Sequence of chain 1.E:
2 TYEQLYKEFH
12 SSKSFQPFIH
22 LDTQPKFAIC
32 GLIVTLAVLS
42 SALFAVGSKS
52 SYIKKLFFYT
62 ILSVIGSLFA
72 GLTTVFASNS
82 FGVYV

Binding-site contacts:
Ligand atom C14 contacts residue PEE1 of chain 1.Q at 4.4 Å.
Ligand atom C03 contacts residue LEU33 of chain 1.E at 4.0 Å (hydrophobic).
Ligand atom C23 contacts residue GLN6 of chain 1.D at 4.5 Å.
Ligand atom C13 contacts residue LEU10 of chain 1.D at 4.2 Å (hydrophobic).
Ligand atom C04 contacts residue PEE1 of chain 1.Q at 3.8 Å.
Ligand atom C27 contacts residue GLN6 of chain 1.D at 4.3 Å.
Ligand atom C80 contacts residue PEE1 of chain 1.Q at 3.2 Å.
Ligand atom C81 contacts residue PHE82 of chain 1.E at 4.0 Å (hydrophobic).
Ligand atom C21 contacts residue GLN6 of chain 1.D at 4.2 Å.
Ligand atom C14 contacts residue ILE2 of chain 1.D at 4.2 Å (hydrophobic).
Ligand atom C22 contacts residue GLN6 of chain 1.D at 4.1 Å.
Ligand atom C13 contacts residue PEE1 of chain 1.Q at 4.0 Å.
Ligand atom C81 contacts residue PEE1 of chain 1.Q at 4.0 Å.
Ligand atom C26 contacts residue GLN6 of chain 1.D at 4.1 Å.
Ligand atom O84 contacts residue PEE1 of chain 1.Q at 4.1 Å.
Ligand atom C83 contacts residue PHE82 of chain 1.E at 3.6 Å (hydrophobic).
Ligand atom C21 contacts residue ILE2 of chain 1.D at 4.5 Å (hydrophobic).
Ligand atom C85 contacts residue PHE14 of chain 1.D at 3.9 Å (hydrophobic).
Ligand atom O78 contacts residue GLN6 of chain 1.D at 3.7 Å.
Ligand atom O79 contacts residue GLN6 of chain 1.D at 2.9 Å (h-bond).
Ligand atom O84 contacts residue PHE14 of chain 1.D at 3.9 Å.
Ligand atom C03 contacts residue PEE1 of chain 1.Q at 4.2 Å.

A small-molecule ligand and the protein it binds are described below.
Small molecule (SMILES): C[C@@H]1CC[C@@]2(OC1)O[C@H]1[C@@H](O)[C@H]3[C@@H]4CC[C@H]5C[C@@H](O[C@@H]6O[C@H](CO)[C@H](O[C@@H]7O[C@H](CO)[C@@H](O)[C@H](O[C@@H]8OC[C@@H](O)[C@H](O)[C@H]8O)[C@H]7O[C@@H]7O[C@H](CO)[C@H](O)[C@H](O[C@@H]8O[C@H](CO)[C@@H](O)[C@H](O)[C@H]8O)[C@H]7O)[C@H](O)[C@H]6O)[C@H](O)C[C@]5(C)[C@H]4CC[C@]3(C)[C@H]1[C@@H]2C

Sequence of chain 1.D:
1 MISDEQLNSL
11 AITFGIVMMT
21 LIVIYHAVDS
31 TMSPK